Binding-site contacts:
Ligand atom C2 contacts residue PHE105 of chain 1.A at 4.2 Å (hydrophobic).
Ligand atom N1 contacts residue ILE84 of chain 1.A at 3.9 Å.
Ligand atom C5 contacts residue VAL41 of chain 1.A at 3.7 Å (hydrophobic).
Ligand atom C10 contacts residue VAL92 of chain 1.A at 3.8 Å (hydrophobic).
Ligand atom C11 contacts residue PHE105 of chain 1.A at 3.8 Å (hydrophobic).
Ligand atom C14 contacts residue ASN90 of chain 1.A at 2.9 Å.
Ligand atom C6 contacts residue VAL43 of chain 1.A at 4.1 Å (hydrophobic).
Ligand atom C11 contacts residue LEU54 of chain 1.A at 4.2 Å (hydrophobic).
Ligand atom O1 contacts residue LEU107 of chain 1.A at 4.0 Å.
Ligand atom C14 contacts residue ILE84 of chain 1.A at 4.1 Å (hydrophobic).
Ligand atom O2 contacts residue VAL41 of chain 1.A at 3.6 Å.
Ligand atom C11 contacts residue LEU46 of chain 1.A at 4.1 Å (hydrophobic).
Ligand atom C13 contacts residue LEU103 of chain 1.A at 3.7 Å (hydrophobic).
Ligand atom C8 contacts residue ILE71 of chain 1.A at 4.3 Å (hydrophobic).
Ligand atom C1 contacts residue ILE56 of chain 1.A at 4.0 Å (hydrophobic).
Ligand atom N2 contacts residue ILE56 of chain 1.A at 4.0 Å.
Ligand atom C7 contacts residue LEU58 of chain 1.A at 4.3 Å (hydrophobic).
Ligand atom C1 contacts residue PHE105 of chain 1.A at 3.7 Å (hydrophobic).
Ligand atom C13 contacts residue LEU54 of chain 1.A at 3.9 Å (hydrophobic).
Ligand atom C13 contacts residue LEU46 of chain 1.A at 3.8 Å (hydrophobic).
Ligand atom C12 contacts residue PHE105 of chain 1.A at 4.1 Å (hydrophobic).
Ligand atom C5 contacts residue LEU58 of chain 1.A at 3.6 Å (hydrophobic).
Ligand atom C6 contacts residue ILE56 of chain 1.A at 4.0 Å (hydrophobic).
Ligand atom O2 contacts residue LEU58 of chain 1.A at 3.9 Å.
Ligand atom C4 contacts residue LEU58 of chain 1.A at 4.2 Å (hydrophobic).
Ligand atom C7 contacts residue ILE71 of chain 1.A at 4.3 Å (hydrophobic).
Ligand atom C3 contacts residue ILE84 of chain 1.A at 3.7 Å (hydrophobic).
Ligand atom C10 contacts residue PHE105 of chain 1.A at 3.8 Å (hydrophobic).
Ligand atom C12 contacts residue LEU54 of chain 1.A at 3.6 Å (hydrophobic).
Ligand atom C13 contacts residue VAL94 of chain 1.A at 3.9 Å (hydrophobic).
Ligand atom C2 contacts residue VAL92 of chain 1.A at 3.9 Å (hydrophobic).
Ligand atom N2 contacts residue PHE105 of chain 1.A at 3.5 Å.
Ligand atom C12 contacts residue VAL92 of chain 1.A at 3.8 Å (hydrophobic).
Ligand atom C10 contacts residue ILE56 of chain 1.A at 4.1 Å (hydrophobic).
Ligand atom O1 contacts residue ILE84 of chain 1.A at 3.9 Å.
Ligand atom C3 contacts residue VAL92 of chain 1.A at 4.3 Å (hydrophobic).
Ligand atom C9 contacts residue LEU107 of chain 1.A at 3.8 Å (hydrophobic).
Ligand atom C6 contacts residue LEU58 of chain 1.A at 4.2 Å (hydrophobic).
Ligand atom C6 contacts residue PHE105 of chain 1.A at 3.8 Å (hydrophobic).
Ligand atom C2 contacts residue ILE56 of chain 1.A at 3.7 Å (hydrophobic).

The protein below binds the small molecule below.
Small molecule (SMILES): CCCCNc1ccc(C(=O)OCCN(C)C)cc1

Sequence of chain 1.A:
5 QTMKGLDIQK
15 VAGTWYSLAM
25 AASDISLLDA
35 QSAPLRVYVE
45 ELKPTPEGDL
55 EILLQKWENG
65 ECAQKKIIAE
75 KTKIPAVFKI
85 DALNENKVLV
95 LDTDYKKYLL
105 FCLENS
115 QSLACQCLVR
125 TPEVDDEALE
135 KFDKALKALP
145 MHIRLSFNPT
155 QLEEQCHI